The protein below binds the small molecule below.
Small molecule (SMILES): CSCC[C@H](NC(=O)[C@@H](N)CC1=NC=NC1)C(=O)N[C@H](C(=O)N[C@@H](CCC(=O)O)C(=O)N[C@H](C(=O)N[C@H](C(=O)N[C@@H](CCCN=C(N)N)C(=O)N[C@@H](CCCN=C(N)N)C(=O)N[C@@H](CS)C(=O)O)C(C)C)C(C)C)[C@@H](C)O

Sequence of chain 1.A:
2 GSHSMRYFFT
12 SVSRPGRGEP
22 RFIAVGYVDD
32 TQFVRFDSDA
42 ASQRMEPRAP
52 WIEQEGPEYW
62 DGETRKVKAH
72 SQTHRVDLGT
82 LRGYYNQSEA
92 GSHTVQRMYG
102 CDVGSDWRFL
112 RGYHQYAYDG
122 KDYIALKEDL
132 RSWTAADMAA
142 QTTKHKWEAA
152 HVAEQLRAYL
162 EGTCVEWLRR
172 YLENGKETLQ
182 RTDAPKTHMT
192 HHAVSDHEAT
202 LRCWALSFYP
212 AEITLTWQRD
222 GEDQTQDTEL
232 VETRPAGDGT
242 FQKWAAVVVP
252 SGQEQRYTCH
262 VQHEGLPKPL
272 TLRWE

Binding-site contacts:
Ligand atom O contacts residue LYS67 of chain 1.A at 3.5 Å.
Ligand atom N contacts residue GLU64 of chain 1.A at 2.9 Å (salt-bridge).
Ligand atom CG2 contacts residue TYR100 of chain 1.A at 3.4 Å (hydrophobic).
Ligand atom C contacts residue TYR8 of chain 1.A at 3.5 Å (hydrophobic).
Ligand atom OE2 contacts residue LYS67 of chain 1.A at 3.2 Å.
Ligand atom CB contacts residue ASP78 of chain 1.A at 3.4 Å.
Ligand atom O contacts residue TRP148 of chain 1.A at 2.9 Å (h-bond).
Ligand atom O contacts residue THR81 of chain 1.A at 3.5 Å.
Ligand atom N contacts residue TYR100 of chain 1.A at 3.5 Å (h-bond).
Ligand atom CZ contacts residue THR74 of chain 1.A at 3.5 Å.
Ligand atom CD2 contacts residue THR164 of chain 1.A at 3.5 Å.
Ligand atom OE1 contacts residue ARG66 of chain 1.A at 3.0 Å (salt-bridge).
Ligand atom C contacts residue LYS147 of chain 1.A at 3.2 Å.
Ligand atom ND1 contacts residue TRP168 of chain 1.A at 3.5 Å.
Ligand atom OXT contacts residue THR144 of chain 1.A at 3.4 Å (h-bond).
Ligand atom N contacts residue TYR172 of chain 1.A at 3.0 Å (h-bond).
Ligand atom O contacts residue TYR160 of chain 1.A at 2.5 Å (h-bond).
Ligand atom O contacts residue LYS67 of chain 1.A at 2.6 Å (salt-bridge).
Ligand atom N contacts residue TYR8 of chain 1.A at 2.4 Å (h-bond).
Ligand atom CE contacts residue MET46 of chain 1.A at 3.1 Å (hydrophobic).
Ligand atom CG contacts residue TYR100 of chain 1.A at 3.5 Å (hydrophobic).
Ligand atom SG contacts residue ASP78 of chain 1.A at 3.4 Å (salt-bridge).
Ligand atom CE1 contacts residue LYS67 of chain 1.A at 3.4 Å.
Ligand atom CD contacts residue THR74 of chain 1.A at 3.4 Å.
Ligand atom O contacts residue ARG98 of chain 1.A at 2.9 Å (salt-bridge).
Ligand atom NE contacts residue THR74 of chain 1.A at 2.6 Å (h-bond).
Ligand atom CG2 contacts residue GLN156 of chain 1.A at 3.4 Å.
Ligand atom N contacts residue ASP78 of chain 1.A at 2.9 Å (salt-bridge).
Ligand atom CA contacts residue TYR8 of chain 1.A at 3.4 Å (hydrophobic).
Ligand atom CE contacts residue GLU64 of chain 1.A at 3.2 Å.
Ligand atom O contacts residue LYS147 of chain 1.A at 2.8 Å (salt-bridge).
Ligand atom NE2 contacts residue LYS67 of chain 1.A at 3.4 Å (salt-bridge).
Ligand atom OE2 contacts residue ARG66 of chain 1.A at 3.3 Å (salt-bridge).
Ligand atom CB contacts residue TYR100 of chain 1.A at 3.3 Å (hydrophobic).
Ligand atom OXT contacts residue TYR85 of chain 1.A at 3.5 Å (h-bond).
Ligand atom CA contacts residue ASP78 of chain 1.A at 3.4 Å.
Ligand atom OXT contacts residue LYS147 of chain 1.A at 2.8 Å (salt-bridge).
Ligand atom CG1 contacts residue HIS71 of chain 1.A at 3.4 Å.
Ligand atom CA contacts residue GLU64 of chain 1.A at 3.3 Å.
Ligand atom O contacts residue THR74 of chain 1.A at 2.9 Å (h-bond).